A small-molecule ligand and the protein it binds are described below.
Small molecule (SMILES): CC(=O)N[C@@H]1[C@@H](O)[C@H](O)[C@@H](CO)O[C@H]1O

Binding-site contacts:
Ligand atom O7 contacts residue PHE118 of chain 2.B at 3.9 Å.
Ligand atom C3 contacts residue ASN117 of chain 2.B at 3.8 Å.
Ligand atom O7 contacts residue THR11 of chain 2.B at 4.0 Å.
Ligand atom C8 contacts residue ASN13 of chain 2.B at 3.7 Å.
Ligand atom C1 contacts residue ASN13 of chain 2.B at 4.3 Å.
Ligand atom C8 contacts residue THR11 of chain 2.B at 3.7 Å.
Ligand atom O7 contacts residue ASN117 of chain 2.B at 3.3 Å (h-bond).
Ligand atom N2 contacts residue ASN13 of chain 2.B at 4.2 Å.
Ligand atom C4 contacts residue ASN117 of chain 2.B at 4.2 Å.
Ligand atom C7 contacts residue ASN12 of chain 2.B at 4.2 Å.
Ligand atom O7 contacts residue THR119 of chain 2.B at 2.9 Å (h-bond).
Ligand atom C5 contacts residue ASN117 of chain 2.B at 3.6 Å.
Ligand atom C7 contacts residue THR119 of chain 2.B at 3.6 Å.
Ligand atom C7 contacts residue ASN117 of chain 2.B at 3.4 Å.
Ligand atom O5 contacts residue ASN117 of chain 2.B at 2.4 Å (h-bond).
Ligand atom C8 contacts residue THR119 of chain 2.B at 3.8 Å.
Ligand atom C1 contacts residue ASN117 of chain 2.B at 1.5 Å.
Ligand atom C7 contacts residue THR11 of chain 2.B at 4.3 Å.
Ligand atom C7 contacts residue ASN13 of chain 2.B at 4.1 Å.
Ligand atom C2 contacts residue ASN117 of chain 2.B at 2.4 Å.
Ligand atom C8 contacts residue ASN117 of chain 2.B at 4.3 Å.
Ligand atom C8 contacts residue ASN12 of chain 2.B at 3.3 Å.
Ligand atom N2 contacts residue ASN117 of chain 2.B at 3.0 Å (h-bond).

Sequence of chain 2.B:
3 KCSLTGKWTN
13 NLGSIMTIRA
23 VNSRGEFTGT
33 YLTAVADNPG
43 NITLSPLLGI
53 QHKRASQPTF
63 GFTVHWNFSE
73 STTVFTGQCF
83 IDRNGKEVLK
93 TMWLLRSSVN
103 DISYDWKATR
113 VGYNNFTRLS